Sequence of chain 1.B:
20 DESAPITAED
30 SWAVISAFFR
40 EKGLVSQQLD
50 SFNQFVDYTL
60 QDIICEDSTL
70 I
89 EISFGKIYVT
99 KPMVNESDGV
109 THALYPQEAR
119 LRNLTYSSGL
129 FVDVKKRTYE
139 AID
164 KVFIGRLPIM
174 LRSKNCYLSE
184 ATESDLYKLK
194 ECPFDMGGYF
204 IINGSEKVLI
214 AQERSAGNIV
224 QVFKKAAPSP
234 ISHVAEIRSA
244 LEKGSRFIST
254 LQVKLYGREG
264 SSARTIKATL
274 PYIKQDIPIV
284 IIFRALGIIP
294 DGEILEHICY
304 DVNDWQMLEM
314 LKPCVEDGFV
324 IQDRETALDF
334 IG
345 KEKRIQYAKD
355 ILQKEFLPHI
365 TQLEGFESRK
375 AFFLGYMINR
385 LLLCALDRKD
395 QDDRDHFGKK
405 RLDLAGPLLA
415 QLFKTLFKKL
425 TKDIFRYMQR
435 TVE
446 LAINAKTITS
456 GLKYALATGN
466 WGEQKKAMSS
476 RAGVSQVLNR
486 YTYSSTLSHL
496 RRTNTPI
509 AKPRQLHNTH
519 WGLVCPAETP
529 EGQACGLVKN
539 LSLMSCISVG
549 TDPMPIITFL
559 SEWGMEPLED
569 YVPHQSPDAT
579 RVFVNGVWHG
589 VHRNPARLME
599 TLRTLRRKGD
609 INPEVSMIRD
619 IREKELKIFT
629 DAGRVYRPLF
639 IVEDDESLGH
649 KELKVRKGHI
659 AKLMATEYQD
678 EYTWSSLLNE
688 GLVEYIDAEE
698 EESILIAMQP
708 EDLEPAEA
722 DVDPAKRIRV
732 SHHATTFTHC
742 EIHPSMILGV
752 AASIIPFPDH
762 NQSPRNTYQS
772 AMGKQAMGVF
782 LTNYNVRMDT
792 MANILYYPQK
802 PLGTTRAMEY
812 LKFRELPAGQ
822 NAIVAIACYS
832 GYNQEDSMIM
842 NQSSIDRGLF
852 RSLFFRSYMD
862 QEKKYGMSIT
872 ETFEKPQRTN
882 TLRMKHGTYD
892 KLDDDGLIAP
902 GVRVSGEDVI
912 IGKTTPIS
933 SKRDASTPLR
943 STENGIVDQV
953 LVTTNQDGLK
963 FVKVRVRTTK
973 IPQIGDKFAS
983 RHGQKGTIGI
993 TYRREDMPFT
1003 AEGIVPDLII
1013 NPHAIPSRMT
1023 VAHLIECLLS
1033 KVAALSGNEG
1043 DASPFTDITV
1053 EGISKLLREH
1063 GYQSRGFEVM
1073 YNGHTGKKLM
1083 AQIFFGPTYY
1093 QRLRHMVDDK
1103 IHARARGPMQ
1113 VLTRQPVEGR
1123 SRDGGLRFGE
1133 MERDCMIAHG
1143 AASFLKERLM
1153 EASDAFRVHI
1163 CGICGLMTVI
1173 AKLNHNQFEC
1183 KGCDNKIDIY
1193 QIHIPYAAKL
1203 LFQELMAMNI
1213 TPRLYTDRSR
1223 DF

Binding-site contacts:
Ligand atom C2' contacts residue ARG446 of chain 1.A at 3.9 Å.
Ligand atom C3' contacts residue ASP485 of chain 1.A at 3.5 Å.
Ligand atom C4' contacts residue MG1 of chain 1.O at 3.8 Å.
Ligand atom O3' contacts residue LYS979 of chain 1.B at 2.9 Å (salt-bridge).
Ligand atom P contacts residue LYS987 of chain 1.B at 4.0 Å.
Ligand atom C2' contacts residue ASP485 of chain 1.A at 3.7 Å.
Ligand atom O3' contacts residue ASP485 of chain 1.A at 3.2 Å (salt-bridge).
Ligand atom O2' contacts residue GLN481 of chain 1.B at 3.9 Å.
Ligand atom O2' contacts residue HIS1097 of chain 1.B at 3.8 Å.
Ligand atom C4' contacts residue ASP483 of chain 1.A at 3.7 Å.
Ligand atom C5' contacts residue HIS1097 of chain 1.B at 3.5 Å.
Ligand atom P contacts residue LYS979 of chain 1.B at 3.5 Å.
Ligand atom O2' contacts residue MG1 of chain 1.O at 3.3 Å.
Ligand atom OP1 contacts residue LYS987 of chain 1.B at 3.1 Å (salt-bridge).
Ligand atom C2' contacts residue MG1 of chain 1.O at 3.7 Å.
Ligand atom N2 contacts residue GLN447 of chain 1.A at 3.3 Å (h-bond).
Ligand atom OP1 contacts residue GLN481 of chain 1.B at 3.3 Å (h-bond).
Ligand atom P contacts residue GLN776 of chain 1.B at 4.0 Å.
Ligand atom O3' contacts residue MG1 of chain 1.O at 2.0 Å.
Ligand atom C5' contacts residue ALA477 of chain 1.B at 3.6 Å (hydrophobic).
Ligand atom C5' contacts residue GLN776 of chain 1.B at 3.5 Å.
Ligand atom O4' contacts residue HIS1097 of chain 1.B at 3.7 Å.
Ligand atom O2' contacts residue ASP485 of chain 1.A at 3.0 Å (salt-bridge).
Ligand atom C4' contacts residue HIS1097 of chain 1.B at 3.5 Å.
Ligand atom C5' contacts residue ASP483 of chain 1.A at 3.7 Å.
Ligand atom N7 contacts residue GLN531 of chain 1.B at 3.5 Å (h-bond).
Ligand atom N2 contacts residue PRO448 of chain 1.A at 3.8 Å.
Ligand atom C5' contacts residue GLN481 of chain 1.B at 3.9 Å.
Ligand atom C4' contacts residue ASP485 of chain 1.A at 3.2 Å.
Ligand atom C3' contacts residue MG1 of chain 1.O at 3.1 Å.
Ligand atom C5' contacts residue LYS979 of chain 1.B at 4.0 Å.
Ligand atom OP1 contacts residue LYS979 of chain 1.B at 2.8 Å (salt-bridge).
Ligand atom O2' contacts residue GLN776 of chain 1.B at 3.6 Å (h-bond).
Ligand atom O2' contacts residue ARG446 of chain 1.A at 2.8 Å (salt-bridge).
Ligand atom O3' contacts residue GLN776 of chain 1.B at 3.3 Å (h-bond).
Ligand atom C3' contacts residue ASP483 of chain 1.A at 3.9 Å.
Ligand atom O3' contacts residue ASP481 of chain 1.A at 3.9 Å.
Ligand atom O3' contacts residue GLN481 of chain 1.B at 3.8 Å.
Ligand atom O3' contacts residue ASP483 of chain 1.A at 3.0 Å (salt-bridge).
Ligand atom OP1 contacts residue GLN776 of chain 1.B at 3.1 Å (h-bond).

Sequence of chain 1.A:
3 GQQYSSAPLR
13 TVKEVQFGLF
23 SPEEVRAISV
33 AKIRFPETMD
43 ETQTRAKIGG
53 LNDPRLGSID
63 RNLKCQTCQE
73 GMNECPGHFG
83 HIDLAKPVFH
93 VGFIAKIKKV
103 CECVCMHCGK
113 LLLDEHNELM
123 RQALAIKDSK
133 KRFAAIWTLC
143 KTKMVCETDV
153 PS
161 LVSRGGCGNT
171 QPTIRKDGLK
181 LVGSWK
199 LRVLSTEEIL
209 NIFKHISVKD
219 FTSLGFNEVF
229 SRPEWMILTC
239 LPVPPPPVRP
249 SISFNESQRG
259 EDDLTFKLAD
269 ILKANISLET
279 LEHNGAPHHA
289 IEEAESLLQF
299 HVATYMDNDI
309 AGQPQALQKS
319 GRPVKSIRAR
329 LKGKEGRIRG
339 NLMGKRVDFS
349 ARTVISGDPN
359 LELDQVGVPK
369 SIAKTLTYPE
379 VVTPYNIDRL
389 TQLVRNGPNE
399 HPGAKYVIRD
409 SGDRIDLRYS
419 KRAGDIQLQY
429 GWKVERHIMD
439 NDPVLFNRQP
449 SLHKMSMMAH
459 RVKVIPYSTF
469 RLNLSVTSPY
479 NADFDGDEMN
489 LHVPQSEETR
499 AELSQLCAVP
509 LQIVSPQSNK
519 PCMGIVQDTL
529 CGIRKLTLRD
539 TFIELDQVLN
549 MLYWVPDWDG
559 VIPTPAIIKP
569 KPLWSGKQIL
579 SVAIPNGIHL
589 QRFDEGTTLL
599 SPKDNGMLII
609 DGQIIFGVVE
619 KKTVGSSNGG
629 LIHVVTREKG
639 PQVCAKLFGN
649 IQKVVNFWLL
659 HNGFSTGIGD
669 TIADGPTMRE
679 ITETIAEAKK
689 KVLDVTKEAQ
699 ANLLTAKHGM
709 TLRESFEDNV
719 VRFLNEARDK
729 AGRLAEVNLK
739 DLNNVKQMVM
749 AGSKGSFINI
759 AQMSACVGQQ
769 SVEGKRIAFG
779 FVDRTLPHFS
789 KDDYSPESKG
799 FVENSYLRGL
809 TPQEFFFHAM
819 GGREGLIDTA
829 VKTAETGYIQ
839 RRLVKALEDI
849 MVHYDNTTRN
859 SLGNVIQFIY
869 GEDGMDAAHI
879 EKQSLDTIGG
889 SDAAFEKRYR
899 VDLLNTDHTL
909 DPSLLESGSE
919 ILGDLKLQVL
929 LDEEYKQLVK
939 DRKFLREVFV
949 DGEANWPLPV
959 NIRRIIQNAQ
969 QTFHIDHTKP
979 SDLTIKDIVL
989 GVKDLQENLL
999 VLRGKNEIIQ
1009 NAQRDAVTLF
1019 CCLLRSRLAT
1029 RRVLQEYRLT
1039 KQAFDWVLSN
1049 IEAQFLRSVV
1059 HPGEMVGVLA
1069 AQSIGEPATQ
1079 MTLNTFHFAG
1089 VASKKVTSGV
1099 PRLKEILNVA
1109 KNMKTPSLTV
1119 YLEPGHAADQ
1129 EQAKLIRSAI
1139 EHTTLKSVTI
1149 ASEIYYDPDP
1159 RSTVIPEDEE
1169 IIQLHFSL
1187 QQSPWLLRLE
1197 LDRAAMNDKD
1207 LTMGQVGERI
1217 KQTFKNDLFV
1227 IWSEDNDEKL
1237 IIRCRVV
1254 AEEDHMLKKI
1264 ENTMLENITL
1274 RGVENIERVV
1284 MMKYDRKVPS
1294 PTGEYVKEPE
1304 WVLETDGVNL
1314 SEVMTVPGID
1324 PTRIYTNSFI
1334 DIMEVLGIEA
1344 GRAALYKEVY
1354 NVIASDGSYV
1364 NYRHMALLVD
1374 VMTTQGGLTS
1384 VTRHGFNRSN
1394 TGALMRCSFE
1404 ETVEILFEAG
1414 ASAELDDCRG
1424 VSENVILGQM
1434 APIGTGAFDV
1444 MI

The protein below binds the small molecule below.
Small molecule (SMILES): Nc1nc(=O)c2ncn([C@@H]3O[C@H](CO[P](=O)(O)O[C@H]4[C@@H](O)[C@H](n5cnc6c(=O)nc(N)[nH]c65)O[C@@H]4CO[P](=O)(O)O[C@H]4[C@@H](O)[C@H](n5cnc6c(N)ncnc65)O[C@@H]4CO[P](=O)(O)O[C@H]4[C@@H](O)[C@H](n5cnc6c(=O)nc(N)[nH]c65)O[C@@H]4CO[P](=O)(O)O[C@H]4[C@@H](O)[C@H](n5cnc6c(N)ncnc65)O[C@@H]4CO[P](=O)(O)O[C@H]4[C@@H](O)[C@H](n5cnc6c(=O)nc(N)[nH]c65)O[C@@H]4CO)[C@@H](O)[C@H]3O)c2[nH]1